The small molecule below binds the protein below.
Small molecule (SMILES): CCCCCCCCCCO[C@@H]1O[C@H](CO)[C@@H](O[C@H]2O[C@H](CO)[C@@H](O)[C@H](O)[C@H]2O)[C@H](O)[C@H]1O

Sequence of chain 1.Q:
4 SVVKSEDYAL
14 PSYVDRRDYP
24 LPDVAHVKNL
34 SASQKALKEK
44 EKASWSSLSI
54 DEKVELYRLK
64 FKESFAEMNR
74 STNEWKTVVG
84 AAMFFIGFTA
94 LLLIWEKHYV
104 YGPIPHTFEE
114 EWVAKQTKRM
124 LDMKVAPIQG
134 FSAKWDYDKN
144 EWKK

Sequence of chain 1.N:
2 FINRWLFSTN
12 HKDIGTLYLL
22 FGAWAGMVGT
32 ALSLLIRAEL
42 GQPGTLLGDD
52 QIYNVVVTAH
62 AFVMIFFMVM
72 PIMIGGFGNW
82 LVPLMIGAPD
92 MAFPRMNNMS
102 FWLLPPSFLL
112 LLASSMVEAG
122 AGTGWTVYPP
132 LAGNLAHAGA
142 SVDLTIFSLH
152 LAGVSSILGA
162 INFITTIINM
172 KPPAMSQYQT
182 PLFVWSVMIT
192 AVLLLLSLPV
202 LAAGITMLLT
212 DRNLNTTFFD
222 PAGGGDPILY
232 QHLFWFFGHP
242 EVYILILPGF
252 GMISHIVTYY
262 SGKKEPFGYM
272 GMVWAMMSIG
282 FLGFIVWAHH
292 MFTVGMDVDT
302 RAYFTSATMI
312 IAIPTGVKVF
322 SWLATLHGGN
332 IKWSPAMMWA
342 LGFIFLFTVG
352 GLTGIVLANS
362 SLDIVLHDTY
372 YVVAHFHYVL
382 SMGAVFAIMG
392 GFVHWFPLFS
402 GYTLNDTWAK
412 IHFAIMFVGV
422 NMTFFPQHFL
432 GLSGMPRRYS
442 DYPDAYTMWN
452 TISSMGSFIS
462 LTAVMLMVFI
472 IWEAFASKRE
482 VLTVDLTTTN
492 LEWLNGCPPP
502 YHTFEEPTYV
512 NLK

Sequence of chain 1.Y:
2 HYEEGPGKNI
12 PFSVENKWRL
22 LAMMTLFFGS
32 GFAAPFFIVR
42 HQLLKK

Sequence of chain 1.Z:
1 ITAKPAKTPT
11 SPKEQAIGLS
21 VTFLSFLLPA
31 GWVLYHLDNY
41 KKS

Binding-site contacts:
Ligand atom C19 contacts residue LEU27 of chain 1.Z at 3.7 Å (hydrophobic).
Ligand atom C28 contacts residue GLY31 of chain 1.Z at 3.9 Å.
Ligand atom C57 contacts residue TYR102 of chain 1.Q at 3.9 Å (hydrophobic).
Ligand atom O16 contacts residue TRP98 of chain 1.Q at 3.9 Å.
Ligand atom C22 contacts residue TRP98 of chain 1.Q at 3.6 Å (hydrophobic).
Ligand atom C3 contacts residue TYR35 of chain 1.Z at 4.1 Å (hydrophobic).
Ligand atom O61 contacts residue TRP98 of chain 1.Q at 3.5 Å (h-bond).
Ligand atom C31 contacts residue TRP98 of chain 1.Q at 3.9 Å (hydrophobic).
Ligand atom C9 contacts residue TYR35 of chain 1.Z at 3.9 Å (hydrophobic).
Ligand atom C40 contacts residue PHE37 of chain 1.Y at 4.2 Å (hydrophobic).
Ligand atom C1 contacts residue TRP32 of chain 1.Z at 3.6 Å (hydrophobic).
Ligand atom O6 contacts residue TYR35 of chain 1.Z at 2.7 Å (h-bond).
Ligand atom C43 contacts residue PHE37 of chain 1.Y at 4.1 Å (hydrophobic).
Ligand atom O16 contacts residue GLY31 of chain 1.Z at 3.6 Å.
Ligand atom C1 contacts residue GLY31 of chain 1.Z at 3.7 Å.
Ligand atom C37 contacts residue LEU462 of chain 1.N at 4.1 Å (hydrophobic).
Ligand atom O3 contacts residue HIS36 of chain 1.Z at 4.1 Å.
Ligand atom C37 contacts residue PHE459 of chain 1.N at 4.0 Å (hydrophobic).
Ligand atom O49 contacts residue LEU28 of chain 1.Z at 3.1 Å (h-bond).
Ligand atom O6 contacts residue TYR102 of chain 1.Q at 4.1 Å.
Ligand atom C10 contacts residue TYR35 of chain 1.Z at 3.7 Å (hydrophobic).
Ligand atom C25 contacts residue TRP98 of chain 1.Q at 4.0 Å (hydrophobic).
Ligand atom C25 contacts residue LEU27 of chain 1.Z at 4.1 Å (hydrophobic).
Ligand atom C28 contacts residue TRP98 of chain 1.Q at 3.2 Å (hydrophobic).
Ligand atom C43 contacts residue LEU35 of chain 1.N at 3.8 Å (hydrophobic).
Ligand atom O5 contacts residue TRP98 of chain 1.Q at 3.4 Å.
Ligand atom C40 contacts residue LEU34 of chain 1.Z at 3.8 Å (hydrophobic).
Ligand atom O49 contacts residue GLY31 of chain 1.Z at 3.9 Å.
Ligand atom O49 contacts residue TRP32 of chain 1.Z at 3.5 Å (h-bond).
Ligand atom C34 contacts residue LEU27 of chain 1.Z at 3.8 Å (hydrophobic).
Ligand atom O61 contacts residue TYR102 of chain 1.Q at 3.9 Å.
Ligand atom C11 contacts residue TYR35 of chain 1.Z at 3.5 Å (hydrophobic).
Ligand atom C6 contacts residue TRP98 of chain 1.Q at 4.2 Å (hydrophobic).
Ligand atom C57 contacts residue TRP98 of chain 1.Q at 3.6 Å (hydrophobic).
Ligand atom C57 contacts residue TYR35 of chain 1.Z at 3.7 Å (hydrophobic).
Ligand atom C11 contacts residue TYR102 of chain 1.Q at 3.9 Å (hydrophobic).
Ligand atom O55 contacts residue TRP32 of chain 1.Z at 3.3 Å.
Ligand atom O1 contacts residue TYR35 of chain 1.Z at 3.0 Å.
Ligand atom C25 contacts residue LEU95 of chain 1.Q at 4.0 Å (hydrophobic).
Ligand atom C40 contacts residue ALA30 of chain 1.Z at 4.0 Å (hydrophobic).